Binding-site contacts:
Ligand atom C16 contacts residue LEU325 of chain 1.D at 3.8 Å (hydrophobic).
Ligand atom O02 contacts residue LEU325 of chain 1.D at 3.2 Å.
Ligand atom C11 contacts residue TRP272 of chain 1.A at 4.5 Å (hydrophobic).
Ligand atom C14 contacts residue VAL269 of chain 1.A at 3.8 Å (hydrophobic).
Ligand atom C11 contacts residue VAL269 of chain 1.A at 3.8 Å (hydrophobic).
Ligand atom O01 contacts residue ILE265 of chain 1.A at 3.3 Å.
Ligand atom C20 contacts residue PRO427 of chain 1.A at 4.2 Å (hydrophobic).
Ligand atom C17 contacts residue GLN268 of chain 1.A at 4.0 Å.
Ligand atom C14 contacts residue GLN268 of chain 1.A at 4.3 Å.
Ligand atom O01 contacts residue PRO427 of chain 1.A at 4.0 Å.
Ligand atom C23 contacts residue TRP272 of chain 1.A at 4.4 Å (hydrophobic).
Ligand atom C11 contacts residue LEU321 of chain 1.D at 4.2 Å (hydrophobic).
Ligand atom C23 contacts residue TYR328 of chain 1.D at 4.0 Å (hydrophobic).
Ligand atom C08 contacts residue ILE265 of chain 1.A at 4.3 Å (hydrophobic).
Ligand atom C04 contacts residue LEU321 of chain 1.D at 4.2 Å (hydrophobic).
Ligand atom O02 contacts residue ILE329 of chain 1.D at 4.5 Å.
Ligand atom C14 contacts residue ILE265 of chain 1.A at 3.8 Å (hydrophobic).
Ligand atom C16 contacts residue TYR328 of chain 1.D at 4.5 Å (hydrophobic).
Ligand atom C03 contacts residue TRP272 of chain 1.A at 4.1 Å (hydrophobic).
Ligand atom C21 contacts residue GLN268 of chain 1.A at 4.1 Å.
Ligand atom C12 contacts residue TRP272 of chain 1.A at 4.0 Å (hydrophobic).
Ligand atom C17 contacts residue ILE265 of chain 1.A at 3.9 Å (hydrophobic).
Ligand atom O02 contacts residue ALA324 of chain 1.D at 4.5 Å.
Ligand atom C08 contacts residue TRP272 of chain 1.A at 4.2 Å (hydrophobic).
Ligand atom O02 contacts residue TYR328 of chain 1.D at 3.0 Å.
Ligand atom C22 contacts residue LEU325 of chain 1.D at 4.1 Å (hydrophobic).
Ligand atom C22 contacts residue TRP272 of chain 1.A at 4.4 Å (hydrophobic).
Ligand atom C12 contacts residue ALA324 of chain 1.D at 4.5 Å (hydrophobic).
Ligand atom O01 contacts residue GLN268 of chain 1.A at 3.1 Å (h-bond).
Ligand atom C16 contacts residue ALA324 of chain 1.D at 3.3 Å (hydrophobic).
Ligand atom C10 contacts residue TRP272 of chain 1.A at 4.3 Å (hydrophobic).
Ligand atom C22 contacts residue TYR328 of chain 1.D at 3.7 Å (hydrophobic).
Ligand atom C08 contacts residue GLN268 of chain 1.A at 4.0 Å.
Ligand atom C05 contacts residue TRP272 of chain 1.A at 4.3 Å (hydrophobic).
Ligand atom C13 contacts residue LEU325 of chain 1.D at 4.5 Å (hydrophobic).
Ligand atom C21 contacts residue ILE265 of chain 1.A at 3.7 Å (hydrophobic).
Ligand atom C13 contacts residue ALA324 of chain 1.D at 3.7 Å (hydrophobic).

This small molecule binds to this protein.
Small molecule (SMILES): CC(=O)[C@H]1CC[C@H]2[C@@H]3CC[C@H]4C[C@H](O)CC[C@]4(C)[C@H]3CC[C@]12C

Sequence of chain 1.A:
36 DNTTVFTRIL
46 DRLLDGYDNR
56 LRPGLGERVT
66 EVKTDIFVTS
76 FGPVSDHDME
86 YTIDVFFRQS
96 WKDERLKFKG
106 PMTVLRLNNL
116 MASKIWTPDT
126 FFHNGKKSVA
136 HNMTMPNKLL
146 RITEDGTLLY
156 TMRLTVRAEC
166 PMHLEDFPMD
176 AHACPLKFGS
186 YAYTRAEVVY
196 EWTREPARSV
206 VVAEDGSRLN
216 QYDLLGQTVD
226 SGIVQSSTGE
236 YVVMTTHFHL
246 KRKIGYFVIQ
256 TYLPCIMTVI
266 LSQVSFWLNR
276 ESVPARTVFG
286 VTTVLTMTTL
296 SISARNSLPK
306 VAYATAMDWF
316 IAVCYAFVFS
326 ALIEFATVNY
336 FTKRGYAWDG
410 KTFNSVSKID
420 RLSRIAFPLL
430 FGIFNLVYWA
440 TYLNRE

Sequence of chain 1.D:
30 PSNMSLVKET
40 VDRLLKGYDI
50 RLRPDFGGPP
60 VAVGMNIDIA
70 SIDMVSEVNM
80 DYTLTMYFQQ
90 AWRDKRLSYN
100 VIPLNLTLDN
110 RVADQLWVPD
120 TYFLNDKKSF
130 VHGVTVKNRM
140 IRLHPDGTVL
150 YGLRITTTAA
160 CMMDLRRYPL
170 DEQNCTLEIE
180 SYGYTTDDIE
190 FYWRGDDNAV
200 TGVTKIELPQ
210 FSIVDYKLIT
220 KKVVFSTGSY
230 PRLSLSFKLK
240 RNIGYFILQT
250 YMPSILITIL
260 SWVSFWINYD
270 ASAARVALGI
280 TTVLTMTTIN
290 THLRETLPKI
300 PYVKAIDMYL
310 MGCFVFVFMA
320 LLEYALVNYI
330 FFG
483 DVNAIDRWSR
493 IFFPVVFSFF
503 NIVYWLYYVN